Sequence of chain 1.B:
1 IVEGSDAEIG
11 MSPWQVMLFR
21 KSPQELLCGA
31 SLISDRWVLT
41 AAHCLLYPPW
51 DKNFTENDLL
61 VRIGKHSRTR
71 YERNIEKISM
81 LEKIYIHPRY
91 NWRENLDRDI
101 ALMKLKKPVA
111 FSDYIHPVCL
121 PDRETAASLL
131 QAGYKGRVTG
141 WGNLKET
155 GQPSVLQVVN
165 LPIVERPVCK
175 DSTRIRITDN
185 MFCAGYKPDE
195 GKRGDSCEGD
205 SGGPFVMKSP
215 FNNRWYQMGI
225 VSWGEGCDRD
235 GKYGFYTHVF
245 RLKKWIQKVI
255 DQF

This small molecule binds to this protein.
Small molecule (SMILES): N[C@H](Cc1ccccc1)C(=O)N1CCC[C@H]1C(=O)NCc1cccc(Cl)c1

Binding-site contacts:
Ligand atom C9 contacts residue SER205 of chain 1.B at 3.2 Å.
Ligand atom CL1 contacts residue GLY238 of chain 1.B at 3.8 Å.
Ligand atom N3 contacts residue TRP227 of chain 1.B at 3.8 Å.
Ligand atom C11 contacts residue SER226 of chain 1.B at 3.7 Å.
Ligand atom C2 contacts residue GLY228 of chain 1.B at 3.6 Å.
Ligand atom N3 contacts residue SER205 of chain 1.B at 3.5 Å (h-bond).
Ligand atom C8 contacts residue SER226 of chain 1.B at 3.8 Å.
Ligand atom C13 contacts residue SER200 of chain 1.B at 3.6 Å.
Ligand atom N3 contacts residue HIS43 of chain 1.B at 3.8 Å.
Ligand atom CL1 contacts residue VAL225 of chain 1.B at 3.8 Å.
Ligand atom C1 contacts residue GLY228 of chain 1.B at 3.9 Å.
Ligand atom O2 contacts residue GOL1 of chain 1.L at 3.9 Å.
Ligand atom C6 contacts residue HIS43 of chain 1.B at 3.6 Å.
Ligand atom C19 contacts residue ASN95 of chain 1.B at 3.9 Å.
Ligand atom C12 contacts residue GLY228 of chain 1.B at 3.8 Å.
Ligand atom C21 contacts residue TRP227 of chain 1.B at 3.6 Å (hydrophobic).
Ligand atom C14 contacts residue CYS201 of chain 1.B at 3.9 Å (hydrophobic).
Ligand atom CL1 contacts residue TRP227 of chain 1.B at 3.4 Å.
Ligand atom C14 contacts residue SER200 of chain 1.B at 3.6 Å.
Ligand atom C5 contacts residue TRP50 of chain 1.B at 3.8 Å (hydrophobic).
Ligand atom C19 contacts residue GLU94 of chain 1.B at 3.6 Å.
Ligand atom C20 contacts residue ASN95 of chain 1.B at 3.8 Å.
Ligand atom O1 contacts residue TRP227 of chain 1.B at 3.2 Å.
Ligand atom C11 contacts residue TRP227 of chain 1.B at 3.5 Å (hydrophobic).
Ligand atom CL1 contacts residue PHE239 of chain 1.B at 3.4 Å.
Ligand atom N1 contacts residue GLY228 of chain 1.B at 2.8 Å (h-bond).
Ligand atom C4 contacts residue TRP50 of chain 1.B at 3.7 Å (hydrophobic).
Ligand atom C3 contacts residue GLY228 of chain 1.B at 3.6 Å.
Ligand atom N3 contacts residue SER226 of chain 1.B at 2.9 Å (h-bond).
Ligand atom O1 contacts residue GLY228 of chain 1.B at 2.9 Å (h-bond).
Ligand atom C7 contacts residue SER226 of chain 1.B at 3.7 Å.
Ligand atom C18 contacts residue TYR47 of chain 1.B at 3.5 Å (hydrophobic).
Ligand atom C5 contacts residue TYR47 of chain 1.B at 3.6 Å (hydrophobic).
Ligand atom C9 contacts residue SER226 of chain 1.B at 3.8 Å.
Ligand atom C12 contacts residue TRP227 of chain 1.B at 3.5 Å (hydrophobic).
Ligand atom C11 contacts residue VAL225 of chain 1.B at 3.7 Å (hydrophobic).
Ligand atom C12 contacts residue SER200 of chain 1.B at 3.8 Å.
Ligand atom C13 contacts residue GLY228 of chain 1.B at 3.8 Å.
Ligand atom C14 contacts residue GLY230 of chain 1.B at 3.7 Å.
Ligand atom CL1 contacts residue SER200 of chain 1.B at 3.8 Å.